A small-molecule ligand and the protein it binds are described below.
Small molecule (SMILES): CCCc1cnn(O)c1[C@@H](N)C(=O)O

Binding-site contacts:
Ligand atom C contacts residue ARG115 of chain 1.A at 3.5 Å.
Ligand atom OXT contacts residue GLY166 of chain 1.A at 3.8 Å.
Ligand atom CAF contacts residue GLY166 of chain 1.A at 3.7 Å.
Ligand atom OXT contacts residue ARG115 of chain 1.A at 2.9 Å (salt-bridge).
Ligand atom NAI contacts residue ASP209 of chain 1.A at 4.0 Å.
Ligand atom CAH contacts residue TYR208 of chain 1.A at 3.4 Å (hydrophobic).
Ligand atom CAL contacts residue SER167 of chain 1.A at 3.8 Å.
Ligand atom CA contacts residue SER108 of chain 1.A at 3.7 Å.
Ligand atom O contacts residue THR110 of chain 1.A at 3.0 Å (h-bond).
Ligand atom CAF contacts residue TYR208 of chain 1.A at 3.9 Å (hydrophobic).
Ligand atom NAN contacts residue ASP209 of chain 1.A at 3.9 Å.
Ligand atom OXT contacts residue HIS82 of chain 1.A at 3.5 Å.
Ligand atom CAA contacts residue TYR208 of chain 1.A at 3.4 Å (hydrophobic).
Ligand atom CA contacts residue HIS82 of chain 1.A at 3.6 Å.
Ligand atom O contacts residue HIS82 of chain 1.A at 3.5 Å.
Ligand atom N contacts residue THR110 of chain 1.A at 3.0 Å (h-bond).
Ligand atom O contacts residue SER108 of chain 1.A at 3.6 Å.
Ligand atom CA contacts residue THR110 of chain 1.A at 4.0 Å.
Ligand atom N contacts residue HIS82 of chain 1.A at 3.9 Å.
Ligand atom C contacts residue SER167 of chain 1.A at 3.9 Å.
Ligand atom NAN contacts residue SER167 of chain 1.A at 3.3 Å (h-bond).
Ligand atom O contacts residue ARG115 of chain 1.A at 2.8 Å (salt-bridge).
Ligand atom OAE contacts residue SER167 of chain 1.A at 2.4 Å (h-bond).
Ligand atom CAF contacts residue THR168 of chain 1.A at 3.7 Å.
Ligand atom C contacts residue THR110 of chain 1.A at 3.9 Å.
Ligand atom OAE contacts residue THR168 of chain 1.A at 3.8 Å.
Ligand atom CAA contacts residue VAL163 of chain 1.A at 3.9 Å (hydrophobic).
Ligand atom N contacts residue ASP209 of chain 1.A at 3.9 Å.
Ligand atom O contacts residue LEU109 of chain 1.A at 3.9 Å.
Ligand atom OAE contacts residue THR110 of chain 1.A at 3.2 Å (h-bond).
Ligand atom NAN contacts residue THR168 of chain 1.A at 3.7 Å.
Ligand atom NAI contacts residue THR168 of chain 1.A at 2.8 Å (h-bond).
Ligand atom CAG contacts residue GLY166 of chain 1.A at 3.7 Å.
Ligand atom NAI contacts residue SER167 of chain 1.A at 3.5 Å (h-bond).
Ligand atom CAH contacts residue HIS82 of chain 1.A at 3.6 Å.
Ligand atom OXT contacts residue SER167 of chain 1.A at 2.9 Å (h-bond).
Ligand atom CAG contacts residue TYR208 of chain 1.A at 3.7 Å (hydrophobic).
Ligand atom C contacts residue HIS82 of chain 1.A at 3.4 Å.
Ligand atom N contacts residue SER108 of chain 1.A at 2.9 Å (h-bond).
Ligand atom CAK contacts residue GLY166 of chain 1.A at 3.7 Å.

Sequence of chain 1.A:
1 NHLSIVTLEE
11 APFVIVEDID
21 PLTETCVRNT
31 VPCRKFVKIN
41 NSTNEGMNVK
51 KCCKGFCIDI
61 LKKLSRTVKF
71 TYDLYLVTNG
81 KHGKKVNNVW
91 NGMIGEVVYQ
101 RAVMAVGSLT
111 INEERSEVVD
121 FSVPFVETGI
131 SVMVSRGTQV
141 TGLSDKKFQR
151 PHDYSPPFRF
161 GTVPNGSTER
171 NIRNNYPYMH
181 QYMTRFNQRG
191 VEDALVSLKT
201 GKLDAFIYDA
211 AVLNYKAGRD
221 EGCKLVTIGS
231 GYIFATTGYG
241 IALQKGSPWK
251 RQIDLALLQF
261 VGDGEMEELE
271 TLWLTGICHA